Sequence of chain 1.A:
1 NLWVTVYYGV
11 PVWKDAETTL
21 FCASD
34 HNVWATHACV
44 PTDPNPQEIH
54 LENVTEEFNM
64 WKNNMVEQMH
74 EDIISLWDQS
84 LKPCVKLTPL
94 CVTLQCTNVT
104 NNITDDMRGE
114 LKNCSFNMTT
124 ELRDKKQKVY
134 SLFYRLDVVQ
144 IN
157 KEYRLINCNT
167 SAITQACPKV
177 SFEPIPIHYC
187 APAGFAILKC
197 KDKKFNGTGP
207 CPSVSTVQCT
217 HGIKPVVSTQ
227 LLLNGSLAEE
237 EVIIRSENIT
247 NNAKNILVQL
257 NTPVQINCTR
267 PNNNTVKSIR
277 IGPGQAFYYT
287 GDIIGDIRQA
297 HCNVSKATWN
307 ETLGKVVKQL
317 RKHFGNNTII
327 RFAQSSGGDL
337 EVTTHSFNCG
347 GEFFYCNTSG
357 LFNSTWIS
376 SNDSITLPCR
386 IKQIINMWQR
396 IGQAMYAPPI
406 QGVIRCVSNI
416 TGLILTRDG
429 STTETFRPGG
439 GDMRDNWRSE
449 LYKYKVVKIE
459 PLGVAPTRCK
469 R

Binding-site contacts:
Ligand atom O5 contacts residue ASN244 of chain 1.A at 2.4 Å (h-bond).
Ligand atom O5 contacts residue THR246 of chain 1.A at 4.5 Å.
Ligand atom C1 contacts residue THR246 of chain 1.A at 4.2 Å.
Ligand atom C2 contacts residue ASN244 of chain 1.A at 2.6 Å.
Ligand atom C5 contacts residue THR246 of chain 1.A at 4.0 Å.
Ligand atom O5 contacts residue ASN247 of chain 1.A at 3.7 Å.
Ligand atom C4 contacts residue ASN244 of chain 1.A at 4.4 Å.
Ligand atom O7 contacts residue THR246 of chain 1.A at 4.1 Å.
Ligand atom N2 contacts residue ASN244 of chain 1.A at 3.0 Å (h-bond).
Ligand atom C5 contacts residue ASN244 of chain 1.A at 3.8 Å.
Ligand atom C1 contacts residue ASN247 of chain 1.A at 4.2 Å.
Ligand atom C1 contacts residue ASN244 of chain 1.A at 1.5 Å.
Ligand atom C3 contacts residue ASN244 of chain 1.A at 3.9 Å.
Ligand atom C8 contacts residue THR246 of chain 1.A at 3.8 Å.
Ligand atom C7 contacts residue THR246 of chain 1.A at 4.2 Å.
Ligand atom C7 contacts residue ASN244 of chain 1.A at 3.7 Å.
Ligand atom O7 contacts residue ASN244 of chain 1.A at 4.1 Å.

A small-molecule ligand and the protein it binds are described below.
Small molecule (SMILES): CC(=O)N[C@H]1[C@H](O[C@H]2[C@H](O)[C@@H](NC(C)=O)CO[C@@H]2CO)O[C@H](CO)[C@@H](O)[C@@H]1O